Sequence of chain 1.B:
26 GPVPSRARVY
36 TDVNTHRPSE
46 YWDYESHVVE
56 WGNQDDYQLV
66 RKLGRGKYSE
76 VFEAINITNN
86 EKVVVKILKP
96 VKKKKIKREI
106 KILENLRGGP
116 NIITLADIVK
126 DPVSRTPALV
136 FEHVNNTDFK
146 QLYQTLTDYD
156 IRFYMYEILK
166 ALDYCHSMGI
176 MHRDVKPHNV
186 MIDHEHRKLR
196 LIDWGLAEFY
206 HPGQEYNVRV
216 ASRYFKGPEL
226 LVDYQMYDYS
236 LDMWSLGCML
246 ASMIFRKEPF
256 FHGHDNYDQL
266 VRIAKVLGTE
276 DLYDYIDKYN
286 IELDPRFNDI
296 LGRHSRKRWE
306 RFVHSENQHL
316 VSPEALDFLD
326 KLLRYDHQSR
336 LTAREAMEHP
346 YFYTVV

A protein and the small-molecule ligand that binds it are described below.
Small molecule (SMILES): CC(C)c1ccccc1-c1ccc(C[NH3+])cc1Cl

Binding-site contacts:
Ligand atom C11 contacts residue GLN59 of chain 1.B at 3.6 Å.
Ligand atom C4 contacts residue ASP126 of chain 1.B at 3.6 Å.
Ligand atom C5 contacts residue ILE92 of chain 1.B at 3.9 Å (hydrophobic).
Ligand atom C15 contacts residue GLN59 of chain 1.B at 4.0 Å.
Ligand atom CL contacts residue LEU64 of chain 1.B at 4.0 Å.
Ligand atom C6 contacts residue LYS125 of chain 1.B at 3.8 Å.
Ligand atom C1 contacts residue ASP126 of chain 1.B at 4.2 Å.
Ligand atom C7 contacts residue VAL124 of chain 1.B at 4.1 Å (hydrophobic).
Ligand atom C13 contacts residue GLN59 of chain 1.B at 3.4 Å.
Ligand atom C2 contacts residue ILE92 of chain 1.B at 3.7 Å (hydrophobic).
Ligand atom C12 contacts residue GLN59 of chain 1.B at 3.5 Å.
Ligand atom N contacts residue ASP60 of chain 1.B at 4.2 Å.
Ligand atom C5 contacts residue ASP126 of chain 1.B at 3.7 Å.
Ligand atom C7 contacts residue ASP126 of chain 1.B at 3.7 Å.
Ligand atom C14 contacts residue TYR62 of chain 1.B at 3.5 Å (hydrophobic).
Ligand atom C9 contacts residue GLN59 of chain 1.B at 4.1 Å.
Ligand atom C2 contacts residue LEU64 of chain 1.B at 3.5 Å (hydrophobic).
Ligand atom C5 contacts residue THR131 of chain 1.B at 3.2 Å.
Ligand atom C3 contacts residue ASP126 of chain 1.B at 3.6 Å.
Ligand atom N contacts residue TYR62 of chain 1.B at 2.8 Å (h-bond).
Ligand atom C7 contacts residue LYS125 of chain 1.B at 3.9 Å.
Ligand atom C6 contacts residue ALA133 of chain 1.B at 3.4 Å (hydrophobic).
Ligand atom C13 contacts residue ASP60 of chain 1.B at 3.4 Å.
Ligand atom C5 contacts residue ALA133 of chain 1.B at 3.8 Å (hydrophobic).
Ligand atom C10 contacts residue GLN59 of chain 1.B at 3.9 Å.
Ligand atom C6 contacts residue PRO132 of chain 1.B at 4.3 Å (hydrophobic).
Ligand atom CL contacts residue VAL90 of chain 1.B at 4.2 Å.
Ligand atom C6 contacts residue THR131 of chain 1.B at 3.2 Å.
Ligand atom C10 contacts residue ASP126 of chain 1.B at 4.0 Å.
Ligand atom N contacts residue GLN59 of chain 1.B at 3.7 Å.
Ligand atom C7 contacts residue ALA133 of chain 1.B at 4.2 Å (hydrophobic).
Ligand atom C4 contacts residue THR131 of chain 1.B at 4.3 Å.
Ligand atom C4 contacts residue ILE92 of chain 1.B at 3.9 Å (hydrophobic).
Ligand atom C8 contacts residue ASP126 of chain 1.B at 3.7 Å.
Ligand atom C5 contacts residue PRO132 of chain 1.B at 4.3 Å (hydrophobic).
Ligand atom C6 contacts residue ASP126 of chain 1.B at 3.5 Å.
Ligand atom C14 contacts residue GLN59 of chain 1.B at 3.2 Å.
Ligand atom C contacts residue ASP126 of chain 1.B at 3.3 Å.
Ligand atom C13 contacts residue TYR62 of chain 1.B at 3.8 Å (hydrophobic).
Ligand atom C12 contacts residue TYR62 of chain 1.B at 4.1 Å (hydrophobic).